Sequence of chain 1.A:
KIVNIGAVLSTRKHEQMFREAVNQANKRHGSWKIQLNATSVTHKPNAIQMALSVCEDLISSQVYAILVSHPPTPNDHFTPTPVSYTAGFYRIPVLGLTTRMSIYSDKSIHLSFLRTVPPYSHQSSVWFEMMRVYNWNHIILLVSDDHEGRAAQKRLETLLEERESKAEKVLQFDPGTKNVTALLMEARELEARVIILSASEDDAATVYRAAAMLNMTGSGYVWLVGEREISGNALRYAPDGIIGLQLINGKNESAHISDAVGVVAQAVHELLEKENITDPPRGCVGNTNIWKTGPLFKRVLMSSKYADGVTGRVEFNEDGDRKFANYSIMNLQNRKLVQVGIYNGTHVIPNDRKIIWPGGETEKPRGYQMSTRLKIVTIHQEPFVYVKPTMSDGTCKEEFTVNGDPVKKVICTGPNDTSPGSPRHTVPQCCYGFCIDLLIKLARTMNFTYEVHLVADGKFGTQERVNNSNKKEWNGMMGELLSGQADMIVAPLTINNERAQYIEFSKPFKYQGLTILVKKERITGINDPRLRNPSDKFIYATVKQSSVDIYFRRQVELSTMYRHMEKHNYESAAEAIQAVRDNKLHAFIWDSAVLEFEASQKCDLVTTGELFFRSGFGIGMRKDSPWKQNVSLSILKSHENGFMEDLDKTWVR

A protein and the small-molecule ligand that binds it are described below.
Small molecule (SMILES): CC(=O)N[C@H]1[C@H](O[C@H]2[C@H](O)[C@@H](NC(C)=O)CO[C@@H]2CO)O[C@H](CO)[C@@H](O)[C@@H]1O

Binding-site contacts:
Ligand atom C6 contacts residue THR205 of chain 1.A at 3.6 Å.
Ligand atom C1 contacts residue ASN203 of chain 1.A at 1.4 Å.
Ligand atom C8 contacts residue ASN203 of chain 1.A at 3.6 Å.
Ligand atom C3 contacts residue ASN203 of chain 1.A at 3.8 Å.
Ligand atom O6 contacts residue ALA206 of chain 1.A at 4.3 Å.
Ligand atom C4 contacts residue ASN203 of chain 1.A at 4.2 Å.
Ligand atom C5 contacts residue ASN203 of chain 1.A at 3.7 Å.
Ligand atom O5 contacts residue THR205 of chain 1.A at 4.0 Å.
Ligand atom O7 contacts residue ASN203 of chain 1.A at 4.5 Å.
Ligand atom C2 contacts residue ASN203 of chain 1.A at 2.5 Å.
Ligand atom O5 contacts residue ASN203 of chain 1.A at 2.4 Å (h-bond).
Ligand atom C7 contacts residue ASN203 of chain 1.A at 3.6 Å.
Ligand atom N2 contacts residue ASN203 of chain 1.A at 2.9 Å (h-bond).
Ligand atom C5 contacts residue THR205 of chain 1.A at 3.8 Å.